Sequence of chain 1.B:
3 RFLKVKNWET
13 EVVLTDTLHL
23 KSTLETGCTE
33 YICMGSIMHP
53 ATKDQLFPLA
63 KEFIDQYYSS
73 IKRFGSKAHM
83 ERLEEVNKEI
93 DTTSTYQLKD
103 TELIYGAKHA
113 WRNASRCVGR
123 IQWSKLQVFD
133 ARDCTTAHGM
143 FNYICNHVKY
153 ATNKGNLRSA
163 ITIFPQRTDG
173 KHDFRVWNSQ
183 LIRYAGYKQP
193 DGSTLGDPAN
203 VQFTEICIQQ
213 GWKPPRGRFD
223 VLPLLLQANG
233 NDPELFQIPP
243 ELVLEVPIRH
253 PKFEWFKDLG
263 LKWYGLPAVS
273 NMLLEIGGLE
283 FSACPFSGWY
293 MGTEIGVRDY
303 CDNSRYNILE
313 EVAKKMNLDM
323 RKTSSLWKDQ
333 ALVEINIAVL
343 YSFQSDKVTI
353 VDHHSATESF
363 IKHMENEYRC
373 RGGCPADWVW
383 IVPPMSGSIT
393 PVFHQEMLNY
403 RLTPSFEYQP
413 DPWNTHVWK

Sequence of chain 1.A:
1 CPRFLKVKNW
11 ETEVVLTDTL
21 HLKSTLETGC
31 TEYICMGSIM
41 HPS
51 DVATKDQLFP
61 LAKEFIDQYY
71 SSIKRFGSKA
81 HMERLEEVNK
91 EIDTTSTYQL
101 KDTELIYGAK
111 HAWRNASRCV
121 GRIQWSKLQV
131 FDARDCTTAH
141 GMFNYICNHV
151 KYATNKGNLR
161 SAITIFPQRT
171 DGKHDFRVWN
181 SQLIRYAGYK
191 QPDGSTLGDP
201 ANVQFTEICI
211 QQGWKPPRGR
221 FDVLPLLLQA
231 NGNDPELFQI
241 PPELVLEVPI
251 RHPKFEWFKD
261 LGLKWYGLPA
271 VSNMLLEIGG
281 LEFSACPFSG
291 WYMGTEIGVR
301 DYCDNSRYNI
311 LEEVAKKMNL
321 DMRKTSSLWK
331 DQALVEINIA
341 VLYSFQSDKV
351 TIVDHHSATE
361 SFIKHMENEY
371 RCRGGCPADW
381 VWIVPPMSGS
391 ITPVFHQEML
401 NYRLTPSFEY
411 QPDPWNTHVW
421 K

This protein binds this small molecule.
Small molecule (SMILES): Cc1cc(N)nc2cc(-c3ccc(OCc4ccc(C#N)cc4)c(CN)c3)ccc12

Binding-site contacts:
Ligand atom C22 contacts residue HEM1 of chain 1.G at 3.0 Å.
Ligand atom C22 contacts residue TRP382 of chain 1.B at 3.9 Å (hydrophobic).
Ligand atom C08 contacts residue VAL271 of chain 1.B at 3.6 Å (hydrophobic).
Ligand atom C02 contacts residue TRP291 of chain 1.B at 3.5 Å (hydrophobic).
Ligand atom C11 contacts residue HEM1 of chain 1.G at 3.1 Å.
Ligand atom C06 contacts residue HEM1 of chain 1.G at 3.8 Å.
Ligand atom N28 contacts residue GLN182 of chain 1.B at 2.8 Å (h-bond).
Ligand atom N38 contacts residue TRP10 of chain 1.A at 3.3 Å.
Ligand atom C03 contacts residue HEM1 of chain 1.G at 3.2 Å.
Ligand atom C02 contacts residue PRO269 of chain 1.B at 3.9 Å (hydrophobic).
Ligand atom N02 contacts residue MET293 of chain 1.B at 3.9 Å.
Ligand atom C04 contacts residue HEM1 of chain 1.G at 3.6 Å.
Ligand atom C03 contacts residue TRP291 of chain 1.B at 3.8 Å (hydrophobic).
Ligand atom C23 contacts residue TRP382 of chain 1.B at 3.7 Å (hydrophobic).
Ligand atom C02 contacts residue HEM1 of chain 1.G at 3.7 Å.
Ligand atom C10 contacts residue GLU296 of chain 1.B at 3.2 Å.
Ligand atom C24 contacts residue HEM1 of chain 1.G at 3.6 Å.
Ligand atom C07 contacts residue VAL271 of chain 1.B at 3.0 Å (hydrophobic).
Ligand atom C23 contacts residue HEM1 of chain 1.G at 2.9 Å.
Ligand atom N02 contacts residue HEM1 of chain 1.G at 3.7 Å.
Ligand atom C09 contacts residue GLU296 of chain 1.B at 3.1 Å.
Ligand atom N02 contacts residue GLU296 of chain 1.B at 2.5 Å (salt-bridge).
Ligand atom N02 contacts residue TRP291 of chain 1.B at 2.5 Å (h-bond).
Ligand atom N01 contacts residue HEM1 of chain 1.G at 4.0 Å.
Ligand atom N01 contacts residue GLU296 of chain 1.B at 2.5 Å (salt-bridge).
Ligand atom C02 contacts residue GLU296 of chain 1.B at 3.2 Å.
Ligand atom N02 contacts residue PRO269 of chain 1.B at 3.7 Å.
Ligand atom C21 contacts residue VAL271 of chain 1.B at 3.9 Å (hydrophobic).
Ligand atom C08 contacts residue HEM1 of chain 1.G at 3.6 Å.
Ligand atom C27 contacts residue GLN182 of chain 1.B at 3.7 Å.
Ligand atom C06 contacts residue VAL271 of chain 1.B at 3.5 Å (hydrophobic).
Ligand atom C25 contacts residue HEM1 of chain 1.G at 3.7 Å.
Ligand atom N02 contacts residue TYR292 of chain 1.B at 3.4 Å.
Ligand atom C26 contacts residue HEM1 of chain 1.G at 3.4 Å.
Ligand atom C26 contacts residue VAL271 of chain 1.B at 3.7 Å (hydrophobic).
Ligand atom C21 contacts residue HEM1 of chain 1.G at 3.1 Å.
Ligand atom C11 contacts residue PHE288 of chain 1.B at 3.6 Å (hydrophobic).
Ligand atom C37 contacts residue TRP10 of chain 1.A at 3.5 Å (hydrophobic).
Ligand atom C06 contacts residue PHE288 of chain 1.B at 3.8 Å (hydrophobic).
Ligand atom C09 contacts residue HEM1 of chain 1.G at 3.4 Å.